Sequence of chain 1.D:
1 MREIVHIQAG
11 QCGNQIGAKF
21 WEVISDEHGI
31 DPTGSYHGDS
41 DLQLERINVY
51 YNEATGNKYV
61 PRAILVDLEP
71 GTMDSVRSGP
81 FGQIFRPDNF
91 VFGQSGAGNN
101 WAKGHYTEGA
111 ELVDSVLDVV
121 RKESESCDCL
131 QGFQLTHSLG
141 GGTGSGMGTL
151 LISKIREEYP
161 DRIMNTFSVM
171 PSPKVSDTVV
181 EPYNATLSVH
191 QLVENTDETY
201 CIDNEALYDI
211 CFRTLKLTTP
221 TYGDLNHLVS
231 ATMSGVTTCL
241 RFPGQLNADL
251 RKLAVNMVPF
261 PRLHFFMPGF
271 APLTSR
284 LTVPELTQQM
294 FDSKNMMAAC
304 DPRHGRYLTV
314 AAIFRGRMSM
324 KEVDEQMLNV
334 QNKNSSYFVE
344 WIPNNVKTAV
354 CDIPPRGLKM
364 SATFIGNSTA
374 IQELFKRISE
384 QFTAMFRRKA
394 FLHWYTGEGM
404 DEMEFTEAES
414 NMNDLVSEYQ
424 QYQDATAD

Binding-site contacts:
Ligand atom N33 contacts residue LEU361 of chain 1.D at 3.4 Å.
Ligand atom C12 contacts residue LEU215 of chain 1.D at 4.1 Å (hydrophobic).
Ligand atom C17 contacts residue THR274 of chain 1.D at 3.8 Å.
Ligand atom C13 contacts residue HIS227 of chain 1.D at 3.6 Å.
Ligand atom C32 contacts residue THR274 of chain 1.D at 3.8 Å.
Ligand atom C30 contacts residue LEU215 of chain 1.D at 3.5 Å (hydrophobic).
Ligand atom C28 contacts residue LEU215 of chain 1.D at 3.1 Å (hydrophobic).
Ligand atom C11 contacts residue HIS227 of chain 1.D at 3.8 Å.
Ligand atom C3 contacts residue ARG359 of chain 1.D at 3.1 Å.
Ligand atom N33 contacts residue GLY360 of chain 1.D at 3.9 Å.
Ligand atom C27 contacts residue HIS227 of chain 1.D at 3.4 Å.
Ligand atom C28 contacts residue ASP224 of chain 1.D at 3.9 Å.
Ligand atom C31 contacts residue PRO272 of chain 1.D at 3.5 Å (hydrophobic).
Ligand atom O11 contacts residue ASP224 of chain 1.D at 3.0 Å (salt-bridge).
Ligand atom O17 contacts residue LEU273 of chain 1.D at 3.2 Å.
Ligand atom O17 contacts residue THR274 of chain 1.D at 3.1 Å (h-bond).
Ligand atom O17 contacts residue PRO272 of chain 1.D at 2.7 Å (h-bond).
Ligand atom C11 contacts residue ASP224 of chain 1.D at 4.0 Å.
Ligand atom C3 contacts residue GLY360 of chain 1.D at 4.0 Å.
Ligand atom C29 contacts residue LEU228 of chain 1.D at 3.9 Å (hydrophobic).
Ligand atom C23 contacts residue ARG276 of chain 1.D at 3.6 Å.
Ligand atom C27 contacts residue ASP224 of chain 1.D at 4.1 Å.
Ligand atom C23 contacts residue THR274 of chain 1.D at 3.5 Å.
Ligand atom C22 contacts residue ARG276 of chain 1.D at 3.4 Å.
Ligand atom C2 contacts residue LEU361 of chain 1.D at 3.9 Å (hydrophobic).
Ligand atom C14 contacts residue LEU228 of chain 1.D at 4.0 Å (hydrophobic).
Ligand atom O33 contacts residue PRO272 of chain 1.D at 4.0 Å.
Ligand atom C30 contacts residue LEU273 of chain 1.D at 3.6 Å (hydrophobic).
Ligand atom C33 contacts residue LEU361 of chain 1.D at 3.4 Å (hydrophobic).
Ligand atom C20 contacts residue THR274 of chain 1.D at 3.4 Å.
Ligand atom C13 contacts residue LEU228 of chain 1.D at 3.9 Å (hydrophobic).
Ligand atom C21 contacts residue ARG276 of chain 1.D at 3.6 Å.
Ligand atom C31 contacts residue LEU361 of chain 1.D at 4.0 Å (hydrophobic).
Ligand atom O33 contacts residue LEU361 of chain 1.D at 3.3 Å.
Ligand atom C17 contacts residue PRO272 of chain 1.D at 3.9 Å (hydrophobic).
Ligand atom C10 contacts residue HIS227 of chain 1.D at 3.7 Å.
Ligand atom O1 contacts residue ALA231 of chain 1.D at 4.0 Å.
Ligand atom C29 contacts residue HIS227 of chain 1.D at 3.6 Å.
Ligand atom C2 contacts residue ARG359 of chain 1.D at 3.1 Å.
Ligand atom C29 contacts residue ALA231 of chain 1.D at 4.0 Å (hydrophobic).

The protein below binds the small molecule below.
Small molecule (SMILES): CC/C=C\[C@H](C)[C@H](OC(N)=O)[C@@H](C)[C@H](O)[C@@H](C)C/C(C)=C\[C@H](C)[C@@H](O)[C@@H](C)/C=C\[C@@H](O)C[C@@H]1OC(=O)CC[C@H]1C